Binding-site contacts:
Ligand atom C5 contacts residue ASN234 of chain 1.A at 3.7 Å.
Ligand atom C1 contacts residue ASN234 of chain 1.A at 1.4 Å.
Ligand atom C3 contacts residue ASN234 of chain 1.A at 3.8 Å.
Ligand atom C2 contacts residue ASN234 of chain 1.A at 2.5 Å.
Ligand atom O7 contacts residue ASN234 of chain 1.A at 2.9 Å (h-bond).
Ligand atom C4 contacts residue ASN234 of chain 1.A at 4.2 Å.
Ligand atom O5 contacts residue ASN234 of chain 1.A at 2.4 Å (h-bond).
Ligand atom C7 contacts residue ASN234 of chain 1.A at 3.1 Å.
Ligand atom C8 contacts residue ASN234 of chain 1.A at 4.3 Å.
Ligand atom N2 contacts residue ASN234 of chain 1.A at 2.9 Å (h-bond).

Sequence of chain 1.A:
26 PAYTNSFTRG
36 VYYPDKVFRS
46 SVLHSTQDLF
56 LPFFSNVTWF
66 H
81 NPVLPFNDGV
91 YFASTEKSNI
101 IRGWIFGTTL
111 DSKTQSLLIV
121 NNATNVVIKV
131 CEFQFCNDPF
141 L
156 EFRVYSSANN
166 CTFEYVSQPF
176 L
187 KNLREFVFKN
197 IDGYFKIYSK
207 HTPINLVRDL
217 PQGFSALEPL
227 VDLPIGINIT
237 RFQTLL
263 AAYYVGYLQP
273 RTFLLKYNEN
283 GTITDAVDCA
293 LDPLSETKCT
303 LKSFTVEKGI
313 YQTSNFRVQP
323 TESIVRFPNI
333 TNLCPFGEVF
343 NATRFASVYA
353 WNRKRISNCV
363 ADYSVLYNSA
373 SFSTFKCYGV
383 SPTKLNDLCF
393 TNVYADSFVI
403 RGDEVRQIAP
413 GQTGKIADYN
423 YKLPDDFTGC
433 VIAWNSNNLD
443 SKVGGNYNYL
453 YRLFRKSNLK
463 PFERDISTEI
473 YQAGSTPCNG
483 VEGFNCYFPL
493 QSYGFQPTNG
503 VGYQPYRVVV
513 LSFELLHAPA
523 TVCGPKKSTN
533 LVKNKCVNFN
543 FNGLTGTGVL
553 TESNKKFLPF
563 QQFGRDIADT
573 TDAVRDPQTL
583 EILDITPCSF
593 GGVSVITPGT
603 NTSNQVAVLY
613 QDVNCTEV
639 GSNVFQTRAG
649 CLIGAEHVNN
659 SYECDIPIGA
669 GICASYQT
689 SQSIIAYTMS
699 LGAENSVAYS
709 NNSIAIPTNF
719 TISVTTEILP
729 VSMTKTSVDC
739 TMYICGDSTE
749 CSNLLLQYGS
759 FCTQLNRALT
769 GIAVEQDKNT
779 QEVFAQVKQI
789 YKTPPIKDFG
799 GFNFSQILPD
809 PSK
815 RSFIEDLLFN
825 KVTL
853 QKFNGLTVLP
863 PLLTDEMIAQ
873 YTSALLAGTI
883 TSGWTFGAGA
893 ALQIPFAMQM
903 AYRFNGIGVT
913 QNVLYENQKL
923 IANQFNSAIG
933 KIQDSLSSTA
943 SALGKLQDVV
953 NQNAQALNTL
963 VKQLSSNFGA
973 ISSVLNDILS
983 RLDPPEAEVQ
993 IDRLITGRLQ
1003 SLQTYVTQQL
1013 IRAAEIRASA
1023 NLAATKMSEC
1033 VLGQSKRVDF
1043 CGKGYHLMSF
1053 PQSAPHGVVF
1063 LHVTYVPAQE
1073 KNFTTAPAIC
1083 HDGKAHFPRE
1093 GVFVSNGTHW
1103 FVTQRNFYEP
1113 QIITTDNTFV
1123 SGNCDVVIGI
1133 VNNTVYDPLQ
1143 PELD

The small molecule below binds the protein below.
Small molecule (SMILES): CC(=O)N[C@@H]1[C@@H](O)[C@H](O)[C@@H](CO)O[C@H]1O